This protein binds this small molecule.
Small molecule (SMILES): CC(=O)N[C@@H]1[C@@H](O)[C@H](O)[C@@H](CO)O[C@H]1O

Sequence of chain 1.L:
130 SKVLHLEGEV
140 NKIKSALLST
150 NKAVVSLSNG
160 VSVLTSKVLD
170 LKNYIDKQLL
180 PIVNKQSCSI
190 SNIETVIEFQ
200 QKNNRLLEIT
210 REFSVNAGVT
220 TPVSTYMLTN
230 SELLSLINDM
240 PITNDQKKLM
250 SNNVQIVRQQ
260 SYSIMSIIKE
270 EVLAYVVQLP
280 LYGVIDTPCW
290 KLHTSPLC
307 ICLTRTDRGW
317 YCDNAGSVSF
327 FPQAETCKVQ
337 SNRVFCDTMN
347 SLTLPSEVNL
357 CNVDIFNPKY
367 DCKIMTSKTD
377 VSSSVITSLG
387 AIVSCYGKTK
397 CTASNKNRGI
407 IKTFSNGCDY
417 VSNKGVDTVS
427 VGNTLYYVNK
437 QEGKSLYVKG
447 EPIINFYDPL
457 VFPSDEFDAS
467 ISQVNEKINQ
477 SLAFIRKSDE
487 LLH

Binding-site contacts:
Ligand atom C4 contacts residue ASN475 of chain 1.L at 3.5 Å.
Ligand atom O4 contacts residue ASN475 of chain 1.L at 3.0 Å (h-bond).
Ligand atom C3 contacts residue ASN475 of chain 1.L at 4.1 Å.